This protein binds this small molecule.
Small molecule (SMILES): CC(=O)N[C@H]1[C@H]([C@H](O)[C@H](O)CO)O[C@@](O)(C(=O)O)C[C@@H]1O

Binding-site contacts:
Ligand atom O9 contacts residue HIS179 of chain 1.A at 3.0 Å (h-bond).
Ligand atom O1A contacts residue SER132 of chain 1.A at 3.5 Å.
Ligand atom O7 contacts residue LEU190 of chain 1.A at 4.0 Å.
Ligand atom C9 contacts residue TYR91 of chain 1.A at 3.6 Å (hydrophobic).
Ligand atom O4 contacts residue VAL131 of chain 1.A at 3.8 Å.
Ligand atom O9 contacts residue TYR91 of chain 1.A at 2.7 Å (h-bond).
Ligand atom C1 contacts residue SER133 of chain 1.A at 3.9 Å.
Ligand atom C10 contacts residue VAL131 of chain 1.A at 3.9 Å (hydrophobic).
Ligand atom C8 contacts residue GLU186 of chain 1.A at 3.6 Å.
Ligand atom C9 contacts residue HIS179 of chain 1.A at 3.3 Å.
Ligand atom C11 contacts residue TRP149 of chain 1.A at 3.4 Å (hydrophobic).
Ligand atom O7 contacts residue LYS189 of chain 1.A at 3.9 Å.
Ligand atom C11 contacts residue LEU190 of chain 1.A at 4.0 Å (hydrophobic).
Ligand atom C10 contacts residue LEU190 of chain 1.A at 3.7 Å (hydrophobic).
Ligand atom C8 contacts residue TRP149 of chain 1.A at 4.0 Å (hydrophobic).
Ligand atom O10 contacts residue LEU190 of chain 1.A at 2.9 Å.
Ligand atom C9 contacts residue LEU190 of chain 1.A at 3.8 Å (hydrophobic).
Ligand atom C11 contacts residue SER129 of chain 1.A at 3.8 Å.
Ligand atom C8 contacts residue GLN222 of chain 1.A at 4.0 Å.
Ligand atom O1A contacts residue GLN222 of chain 1.A at 3.9 Å.
Ligand atom C9 contacts residue GLU186 of chain 1.A at 3.0 Å.
Ligand atom C11 contacts residue ILE151 of chain 1.A at 3.6 Å (hydrophobic).
Ligand atom C4 contacts residue VAL131 of chain 1.A at 3.5 Å (hydrophobic).
Ligand atom C10 contacts residue SER129 of chain 1.A at 4.1 Å.
Ligand atom O8 contacts residue TRP149 of chain 1.A at 3.3 Å.
Ligand atom O1A contacts residue SER133 of chain 1.A at 2.9 Å (h-bond).
Ligand atom C11 contacts residue VAL131 of chain 1.A at 4.0 Å (hydrophobic).
Ligand atom C5 contacts residue VAL131 of chain 1.A at 3.7 Å (hydrophobic).
Ligand atom N5 contacts residue VAL131 of chain 1.A at 2.9 Å (h-bond).
Ligand atom C7 contacts residue TRP149 of chain 1.A at 4.0 Å (hydrophobic).
Ligand atom O9 contacts residue GLU186 of chain 1.A at 2.7 Å (salt-bridge).
Ligand atom C9 contacts residue TRP149 of chain 1.A at 4.1 Å (hydrophobic).
Ligand atom O1B contacts residue SER132 of chain 1.A at 2.9 Å (h-bond).
Ligand atom O8 contacts residue TYR91 of chain 1.A at 3.0 Å (h-bond).
Ligand atom C8 contacts residue TYR91 of chain 1.A at 3.8 Å (hydrophobic).
Ligand atom O7 contacts residue GLU186 of chain 1.A at 3.7 Å.
Ligand atom C1 contacts residue GLN222 of chain 1.A at 3.8 Å.
Ligand atom C1 contacts residue SER132 of chain 1.A at 3.6 Å.
Ligand atom O1B contacts residue GLN222 of chain 1.A at 2.9 Å (h-bond).
Ligand atom O8 contacts residue GLN222 of chain 1.A at 3.3 Å (h-bond).

Sequence of chain 1.A:
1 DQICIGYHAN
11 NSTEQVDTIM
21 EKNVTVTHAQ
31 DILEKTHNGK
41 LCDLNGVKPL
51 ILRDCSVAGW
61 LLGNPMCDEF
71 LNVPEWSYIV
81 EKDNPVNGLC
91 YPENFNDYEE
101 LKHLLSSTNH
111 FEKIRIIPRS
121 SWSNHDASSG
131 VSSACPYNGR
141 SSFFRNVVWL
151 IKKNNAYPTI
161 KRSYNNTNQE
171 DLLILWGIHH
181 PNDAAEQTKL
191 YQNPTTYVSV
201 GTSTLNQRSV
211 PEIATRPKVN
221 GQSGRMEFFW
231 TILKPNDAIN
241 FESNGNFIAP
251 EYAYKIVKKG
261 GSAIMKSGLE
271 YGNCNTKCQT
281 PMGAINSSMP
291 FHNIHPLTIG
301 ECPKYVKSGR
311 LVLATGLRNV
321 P